Binding-site contacts:
Ligand atom CZ contacts residue ILE37 of chain 1.C at 3.8 Å (hydrophobic).
Ligand atom N contacts residue GLN48 of chain 1.C at 3.6 Å.
Ligand atom CZ2 contacts residue MET30 of chain 1.C at 3.7 Å (hydrophobic).
Ligand atom CZ2 contacts residue LEU33 of chain 1.C at 3.7 Å (hydrophobic).
Ligand atom C contacts residue VAL69 of chain 1.C at 3.6 Å (hydrophobic).
Ligand atom CE1 contacts residue VAL69 of chain 1.C at 3.8 Å (hydrophobic).
Ligand atom NE1 contacts residue MET30 of chain 1.C at 3.0 Å (h-bond).
Ligand atom CZ2 contacts residue GLY34 of chain 1.C at 3.8 Å.
Ligand atom CE2 contacts residue HIS49 of chain 1.C at 3.5 Å.
Ligand atom CE2 contacts residue MET30 of chain 1.C at 3.7 Å (hydrophobic).
Ligand atom CE2 contacts residue GLY34 of chain 1.C at 3.5 Å.
Ligand atom CZ contacts residue HIS49 of chain 1.C at 3.9 Å.
Ligand atom O contacts residue VAL69 of chain 1.C at 3.2 Å.
Ligand atom CD2 contacts residue VAL69 of chain 1.C at 3.5 Å (hydrophobic).
Ligand atom CD2 contacts residue GLN48 of chain 1.C at 3.7 Å.
Ligand atom CH2 contacts residue LEU75 of chain 1.C at 3.5 Å (hydrophobic).
Ligand atom CA contacts residue GLN48 of chain 1.C at 3.8 Å.
Ligand atom CD2 contacts residue GLN48 of chain 1.C at 3.2 Å.
Ligand atom CD1 contacts residue MET30 of chain 1.C at 3.3 Å (hydrophobic).
Ligand atom CD2 contacts residue HIS49 of chain 1.C at 3.6 Å.
Ligand atom OE1 contacts residue LYS70 of chain 1.C at 3.0 Å.
Ligand atom CB contacts residue GLN48 of chain 1.C at 3.7 Å.
Ligand atom CD1 contacts residue LYS70 of chain 1.C at 3.7 Å.
Ligand atom CZ3 contacts residue LEU75 of chain 1.C at 3.8 Å (hydrophobic).
Ligand atom CE3 contacts residue VAL69 of chain 1.C at 3.8 Å (hydrophobic).
Ligand atom OH contacts residue HIS49 of chain 1.C at 3.5 Å.
Ligand atom CG contacts residue GLN48 of chain 1.C at 3.8 Å.
Ligand atom CE1 contacts residue VAL51 of chain 1.C at 3.9 Å (hydrophobic).
Ligand atom CD2 contacts residue MET38 of chain 1.C at 3.7 Å (hydrophobic).
Ligand atom CD1 contacts residue GLY34 of chain 1.C at 3.8 Å.
Ligand atom CD2 contacts residue PRO72 of chain 1.C at 3.8 Å (hydrophobic).
Ligand atom CE2 contacts residue GLN48 of chain 1.C at 3.4 Å.
Ligand atom N contacts residue GLN48 of chain 1.C at 3.8 Å.
Ligand atom CE2 contacts residue GLY34 of chain 1.C at 3.6 Å.
Ligand atom CE1 contacts residue LYS70 of chain 1.C at 3.4 Å.
Ligand atom NE1 contacts residue GLY34 of chain 1.C at 3.3 Å.
Ligand atom CD2 contacts residue ALA46 of chain 1.C at 3.9 Å (hydrophobic).
Ligand atom CG contacts residue MET38 of chain 1.C at 3.5 Å (hydrophobic).
Ligand atom SD contacts residue LYS27 of chain 1.C at 3.4 Å (salt-bridge).
Ligand atom CD1 contacts residue GLN48 of chain 1.C at 3.8 Å.

This small molecule binds to this protein.
Small molecule (SMILES): CSCC[C@@H](C=O)NC(=O)[C@H](CC(C)C)NC(=O)[C@H](CCC(N)=O)NC(=O)[C@H](C)NC(=O)[C@H](CC1=CN=C2CC=CC=C12)NC(=O)[C@H](Cc1ccc(O)cc1)NC(=O)[C@H](CCC(=O)O)NC(=O)[C@H](CC(C)C)NC(=O)[C@H](Cc1ccccc1)NC(=O)[C@@H](NC(=O)[C@@H](N)CC(C)C)[C@@H](C)O

Sequence of chain 1.C:
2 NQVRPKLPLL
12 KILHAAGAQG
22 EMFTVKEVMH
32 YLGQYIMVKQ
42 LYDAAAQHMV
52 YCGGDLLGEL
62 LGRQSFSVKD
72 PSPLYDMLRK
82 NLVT